Sequence of chain 1.V:
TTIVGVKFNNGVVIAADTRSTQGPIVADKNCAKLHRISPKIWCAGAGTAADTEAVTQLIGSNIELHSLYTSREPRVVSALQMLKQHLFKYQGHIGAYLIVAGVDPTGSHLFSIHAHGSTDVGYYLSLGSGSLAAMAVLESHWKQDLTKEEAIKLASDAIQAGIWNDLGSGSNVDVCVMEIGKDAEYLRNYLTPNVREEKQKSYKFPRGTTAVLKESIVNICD

Sequence of chain 1.BA:
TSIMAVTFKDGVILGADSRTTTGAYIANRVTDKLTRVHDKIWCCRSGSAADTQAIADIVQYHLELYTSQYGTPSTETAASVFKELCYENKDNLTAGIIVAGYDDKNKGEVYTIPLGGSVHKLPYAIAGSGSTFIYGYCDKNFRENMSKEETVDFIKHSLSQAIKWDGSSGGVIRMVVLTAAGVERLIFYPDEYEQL

The small molecule below binds the protein below.
Small molecule (SMILES): COc1ccc(C[C@H](NC(=O)[C@H](C)NC(=O)CN2CCOCC2)C(=O)N[C@@H](Cc2ccccc2)[C@@H](O)[C@H](C)CO)cc1

Binding-site contacts:
Ligand atom N22 contacts residue GLY47 of chain 1.BA at 2.8 Å (h-bond).
Ligand atom C27 contacts residue THR22 of chain 1.BA at 3.7 Å.
Ligand atom C1 contacts residue ARG45 of chain 1.BA at 3.3 Å.
Ligand atom O21 contacts residue GLY47 of chain 1.BA at 2.9 Å (h-bond).
Ligand atom C23 contacts residue GLY47 of chain 1.BA at 3.6 Å.
Ligand atom O45 contacts residue THR94 of chain 1.BA at 3.7 Å.
Ligand atom O21 contacts residue SER46 of chain 1.BA at 3.6 Å.
Ligand atom N25 contacts residue THR21 of chain 1.BA at 3.1 Å (h-bond).
Ligand atom C24 contacts residue GLY47 of chain 1.BA at 3.4 Å.
Ligand atom C11 contacts residue SER168 of chain 1.BA at 3.3 Å.
Ligand atom C2 contacts residue ARG45 of chain 1.BA at 3.1 Å.
Ligand atom C8 contacts residue THR1 of chain 1.BA at 2.4 Å.
Ligand atom O13 contacts residue THR1 of chain 1.BA at 3.2 Å (h-bond).
Ligand atom C9 contacts residue THR1 of chain 1.BA at 1.5 Å.
Ligand atom C7 contacts residue GLY47 of chain 1.BA at 3.5 Å.
Ligand atom O37 contacts residue THR22 of chain 1.BA at 3.8 Å.
Ligand atom O49 contacts residue THR21 of chain 1.BA at 3.3 Å (h-bond).
Ligand atom C5 contacts residue THR20 of chain 1.BA at 3.7 Å.
Ligand atom N22 contacts residue THR1 of chain 1.BA at 3.7 Å.
Ligand atom C41 contacts residue GLY47 of chain 1.BA at 3.8 Å.
Ligand atom C6 contacts residue THR1 of chain 1.BA at 3.7 Å.
Ligand atom O37 contacts residue THR21 of chain 1.BA at 3.6 Å.
Ligand atom O21 contacts residue THR1 of chain 1.BA at 2.4 Å (h-bond).
Ligand atom O39 contacts residue ALA49 of chain 1.BA at 3.2 Å (h-bond).
Ligand atom O49 contacts residue THR20 of chain 1.BA at 3.4 Å.
Ligand atom C27 contacts residue THR21 of chain 1.BA at 3.6 Å.
Ligand atom C4 contacts residue ALA49 of chain 1.BA at 3.6 Å (hydrophobic).
Ligand atom C10 contacts residue THR1 of chain 1.BA at 1.5 Å.
Ligand atom C32 contacts residue HIS116 of chain 1.V at 3.6 Å.
Ligand atom C11 contacts residue THR1 of chain 1.BA at 2.5 Å.
Ligand atom C3 contacts residue ARG45 of chain 1.BA at 3.5 Å.
Ligand atom C11 contacts residue ARG19 of chain 1.BA at 3.5 Å.
Ligand atom C7 contacts residue ARG45 of chain 1.BA at 3.7 Å.
Ligand atom C12 contacts residue THR1 of chain 1.BA at 2.5 Å.
Ligand atom C42 contacts residue GLY47 of chain 1.BA at 3.5 Å.
Ligand atom C4 contacts residue THR31 of chain 1.BA at 3.8 Å.
Ligand atom C3 contacts residue THR31 of chain 1.BA at 3.6 Å.
Ligand atom C4 contacts residue THR20 of chain 1.BA at 3.3 Å.
Ligand atom C7 contacts residue THR1 of chain 1.BA at 2.7 Å.
Ligand atom C8 contacts residue GLY47 of chain 1.BA at 3.7 Å.